Sequence of chain 1.B:
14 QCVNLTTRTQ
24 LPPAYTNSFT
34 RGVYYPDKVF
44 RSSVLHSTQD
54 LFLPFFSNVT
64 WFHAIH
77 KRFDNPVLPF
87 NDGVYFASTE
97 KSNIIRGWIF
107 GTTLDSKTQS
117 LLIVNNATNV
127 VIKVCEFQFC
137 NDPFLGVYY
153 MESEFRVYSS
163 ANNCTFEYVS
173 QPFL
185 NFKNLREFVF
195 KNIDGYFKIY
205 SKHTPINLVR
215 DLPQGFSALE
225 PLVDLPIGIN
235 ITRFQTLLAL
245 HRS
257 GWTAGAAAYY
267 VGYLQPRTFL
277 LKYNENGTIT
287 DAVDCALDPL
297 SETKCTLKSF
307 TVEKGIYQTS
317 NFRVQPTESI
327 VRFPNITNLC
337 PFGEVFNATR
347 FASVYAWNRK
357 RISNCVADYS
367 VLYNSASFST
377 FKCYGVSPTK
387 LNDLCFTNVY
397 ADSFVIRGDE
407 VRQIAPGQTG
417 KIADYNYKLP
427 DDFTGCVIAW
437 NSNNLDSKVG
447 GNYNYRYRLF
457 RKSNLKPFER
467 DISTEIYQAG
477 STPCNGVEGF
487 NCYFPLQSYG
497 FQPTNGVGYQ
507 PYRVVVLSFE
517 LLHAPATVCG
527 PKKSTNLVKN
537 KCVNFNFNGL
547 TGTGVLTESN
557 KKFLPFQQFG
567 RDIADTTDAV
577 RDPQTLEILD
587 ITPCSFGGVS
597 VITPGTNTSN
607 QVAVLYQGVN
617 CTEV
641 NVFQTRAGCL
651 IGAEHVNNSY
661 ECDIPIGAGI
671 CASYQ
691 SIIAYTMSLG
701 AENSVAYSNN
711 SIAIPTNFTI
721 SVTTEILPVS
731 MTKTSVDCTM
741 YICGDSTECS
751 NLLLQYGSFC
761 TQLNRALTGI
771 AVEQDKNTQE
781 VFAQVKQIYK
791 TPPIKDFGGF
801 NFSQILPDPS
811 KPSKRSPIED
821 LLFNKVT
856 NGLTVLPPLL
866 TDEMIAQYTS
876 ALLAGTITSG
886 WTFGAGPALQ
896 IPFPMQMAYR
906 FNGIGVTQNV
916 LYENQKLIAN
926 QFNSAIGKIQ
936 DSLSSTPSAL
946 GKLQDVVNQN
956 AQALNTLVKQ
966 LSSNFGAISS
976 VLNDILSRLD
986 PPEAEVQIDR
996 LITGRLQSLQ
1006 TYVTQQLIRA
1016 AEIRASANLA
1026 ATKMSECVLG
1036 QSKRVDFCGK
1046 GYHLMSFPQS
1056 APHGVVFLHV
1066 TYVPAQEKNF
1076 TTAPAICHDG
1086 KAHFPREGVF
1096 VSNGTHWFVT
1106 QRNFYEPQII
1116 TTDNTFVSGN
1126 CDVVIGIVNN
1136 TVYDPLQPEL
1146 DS

Binding-site contacts:
Ligand atom C3 contacts residue ASN717 of chain 1.B at 3.8 Å.
Ligand atom C4 contacts residue LEU922 of chain 1.B at 4.4 Å (hydrophobic).
Ligand atom C4 contacts residue ASN717 of chain 1.B at 4.2 Å.
Ligand atom N2 contacts residue ASN717 of chain 1.B at 2.9 Å (h-bond).
Ligand atom O5 contacts residue ASN717 of chain 1.B at 2.3 Å (h-bond).
Ligand atom C1 contacts residue ASN717 of chain 1.B at 1.4 Å.
Ligand atom C7 contacts residue ASN717 of chain 1.B at 3.2 Å.
Ligand atom C1 contacts residue GLN1071 of chain 1.B at 3.7 Å.
Ligand atom O7 contacts residue ASN717 of chain 1.B at 3.1 Å (h-bond).
Ligand atom C2 contacts residue GLN1071 of chain 1.B at 4.1 Å.
Ligand atom C8 contacts residue LEU922 of chain 1.B at 4.1 Å (hydrophobic).
Ligand atom C2 contacts residue ASN717 of chain 1.B at 2.5 Å.
Ligand atom C8 contacts residue ASN717 of chain 1.B at 4.4 Å.
Ligand atom C6 contacts residue LEU922 of chain 1.B at 4.2 Å (hydrophobic).
Ligand atom C8 contacts residue THR716 of chain 1.B at 4.3 Å.
Ligand atom C7 contacts residue LEU922 of chain 1.B at 3.9 Å (hydrophobic).
Ligand atom O5 contacts residue GLN1071 of chain 1.B at 3.7 Å.
Ligand atom O5 contacts residue GLN926 of chain 1.B at 4.4 Å.
Ligand atom O7 contacts residue LEU922 of chain 1.B at 3.4 Å.
Ligand atom O7 contacts residue GLN1071 of chain 1.B at 3.5 Å (h-bond).
Ligand atom C5 contacts residue LEU922 of chain 1.B at 3.8 Å (hydrophobic).
Ligand atom O6 contacts residue LEU922 of chain 1.B at 4.4 Å.
Ligand atom C5 contacts residue GLN926 of chain 1.B at 4.1 Å.
Ligand atom C1 contacts residue LEU922 of chain 1.B at 4.4 Å (hydrophobic).
Ligand atom O6 contacts residue PHE718 of chain 1.B at 4.4 Å.
Ligand atom O6 contacts residue GLN926 of chain 1.B at 2.7 Å (h-bond).
Ligand atom O4 contacts residue LEU922 of chain 1.B at 4.0 Å.
Ligand atom C5 contacts residue ASN717 of chain 1.B at 3.6 Å.
Ligand atom C6 contacts residue GLN926 of chain 1.B at 3.8 Å.

This small molecule binds to this protein.
Small molecule (SMILES): CC(=O)N[C@H]1[C@H](O[C@H]2[C@H](O)[C@@H](NC(C)=O)CO[C@@H]2CO)O[C@H](CO)[C@@H](O)[C@@H]1O